Sequence of chain 1.O:
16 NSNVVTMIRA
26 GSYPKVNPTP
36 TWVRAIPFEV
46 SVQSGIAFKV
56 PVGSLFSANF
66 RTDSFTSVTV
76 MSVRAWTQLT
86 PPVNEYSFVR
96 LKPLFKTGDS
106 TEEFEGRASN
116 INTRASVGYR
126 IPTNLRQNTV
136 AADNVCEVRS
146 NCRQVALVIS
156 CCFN

The protein below binds the small molecule below.
Small molecule (SMILES): CO[P](=O)(O)O[C@H]1[C@@H](O)[C@H](n2ccc(=O)[nH]c2=O)O[C@@H]1COP(=O)(O)O

Binding-site contacts:
Ligand atom OP1 contacts residue ARG131 of chain 1.A at 3.4 Å (salt-bridge).
Ligand atom OP3 contacts residue ILE23 of chain 1.O at 4.3 Å.
Ligand atom P contacts residue ILE23 of chain 1.O at 4.2 Å.
Ligand atom O2 contacts residue ASN16 of chain 1.O at 2.7 Å (h-bond).
Ligand atom C2 contacts residue ASN16 of chain 1.O at 3.1 Å.
Ligand atom O5' contacts residue ARG131 of chain 1.A at 3.0 Å (salt-bridge).
Ligand atom C5' contacts residue ARG125 of chain 1.A at 4.2 Å.
Ligand atom O3' contacts residue ARG125 of chain 1.A at 4.0 Å.
Ligand atom O4 contacts residue ASN16 of chain 1.O at 4.3 Å.
Ligand atom C4 contacts residue ARG125 of chain 1.A at 3.7 Å.
Ligand atom C5 contacts residue ARG125 of chain 1.A at 3.6 Å.
Ligand atom C4 contacts residue SER17 of chain 1.O at 4.1 Å.
Ligand atom C4 contacts residue ASN16 of chain 1.O at 4.0 Å.
Ligand atom C1' contacts residue ARG125 of chain 1.A at 4.3 Å.
Ligand atom N1 contacts residue ASN16 of chain 1.O at 4.4 Å.
Ligand atom OP3 contacts residue ARG125 of chain 1.A at 2.7 Å.
Ligand atom O4 contacts residue SER17 of chain 1.O at 3.2 Å.
Ligand atom N3 contacts residue ASN16 of chain 1.O at 2.8 Å (h-bond).
Ligand atom P contacts residue ARG125 of chain 1.A at 3.7 Å.
Ligand atom O2 contacts residue ARG125 of chain 1.A at 4.1 Å.
Ligand atom O5' contacts residue ARG125 of chain 1.A at 3.1 Å (salt-bridge).
Ligand atom C5 contacts residue THR21 of chain 1.O at 4.5 Å.
Ligand atom C4' contacts residue ARG125 of chain 1.A at 4.3 Å.
Ligand atom OP2 contacts residue ILE23 of chain 1.O at 4.0 Å.
Ligand atom P contacts residue ARG131 of chain 1.A at 3.6 Å.
Ligand atom C5' contacts residue ARG131 of chain 1.A at 3.5 Å.
Ligand atom C2' contacts residue ARG125 of chain 1.A at 3.8 Å.
Ligand atom C6 contacts residue ARG125 of chain 1.A at 3.6 Å.
Ligand atom OP1 contacts residue ILE23 of chain 1.O at 3.7 Å.
Ligand atom OP2 contacts residue SER77 of chain 1.A at 4.0 Å.
Ligand atom N3 contacts residue ARG125 of chain 1.A at 3.7 Å.
Ligand atom O4 contacts residue ARG125 of chain 1.A at 4.0 Å.
Ligand atom C2 contacts residue ARG125 of chain 1.A at 3.9 Å.
Ligand atom N3 contacts residue SER17 of chain 1.O at 4.4 Å.
Ligand atom OP3 contacts residue SER77 of chain 1.A at 4.3 Å.
Ligand atom C3' contacts residue ARG125 of chain 1.A at 3.3 Å.
Ligand atom OP1 contacts residue ARG125 of chain 1.A at 2.8 Å (salt-bridge).
Ligand atom N1 contacts residue ARG125 of chain 1.A at 3.8 Å.
Ligand atom O4 contacts residue THR21 of chain 1.O at 4.2 Å.
Ligand atom OP2 contacts residue ARG131 of chain 1.A at 3.8 Å.

Sequence of chain 1.A:
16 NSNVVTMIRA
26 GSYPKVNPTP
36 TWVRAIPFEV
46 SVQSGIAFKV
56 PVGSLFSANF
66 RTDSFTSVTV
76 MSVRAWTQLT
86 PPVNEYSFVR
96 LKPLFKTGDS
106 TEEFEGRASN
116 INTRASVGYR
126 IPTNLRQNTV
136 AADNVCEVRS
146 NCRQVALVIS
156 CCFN